Binding-site contacts:
Ligand atom CD2 contacts residue ARG50 of chain 6.E at 3.6 Å.
Ligand atom OG1 contacts residue ASP258 of chain 6.E at 3.3 Å.
Ligand atom O contacts residue ARG50 of chain 6.E at 3.4 Å.
Ligand atom NH2 contacts residue ASP228 of chain 6.E at 2.7 Å (salt-bridge).
Ligand atom CB contacts residue ASP258 of chain 6.E at 3.5 Å.
Ligand atom CZ contacts residue THR246 of chain 6.E at 3.3 Å.
Ligand atom CD contacts residue LEU52 of chain 6.E at 3.3 Å (hydrophobic).
Ligand atom N contacts residue ASP258 of chain 6.E at 2.8 Å (salt-bridge).
Ligand atom N contacts residue ASP258 of chain 6.E at 3.2 Å (salt-bridge).
Ligand atom N contacts residue ARG49 of chain 6.E at 3.6 Å (salt-bridge).
Ligand atom CA contacts residue ASP258 of chain 6.E at 3.6 Å.
Ligand atom CG2 contacts residue MET259 of chain 6.E at 3.7 Å (hydrophobic).
Ligand atom CG2 contacts residue ALA42 of chain 6.E at 3.8 Å (hydrophobic).
Ligand atom CG contacts residue PRO57 of chain 6.E at 3.7 Å (hydrophobic).
Ligand atom OG1 contacts residue MET259 of chain 6.E at 2.6 Å (h-bond).
Ligand atom CB contacts residue ASP258 of chain 6.E at 3.7 Å.
Ligand atom N contacts residue ASP258 of chain 6.E at 3.2 Å (salt-bridge).
Ligand atom CD2 contacts residue ARG43 of chain 6.E at 3.6 Å.
Ligand atom CB contacts residue ARG49 of chain 6.E at 3.7 Å.
Ligand atom C contacts residue ASP258 of chain 6.E at 3.7 Å.
Ligand atom C contacts residue ARG43 of chain 6.E at 3.7 Å.
Ligand atom CA contacts residue ASP258 of chain 6.E at 3.7 Å.
Ligand atom NE contacts residue ARG50 of chain 6.E at 3.1 Å (salt-bridge).
Ligand atom CG2 contacts residue ASP258 of chain 6.E at 3.5 Å.
Ligand atom O contacts residue ARG43 of chain 6.E at 2.8 Å (salt-bridge).
Ligand atom CD contacts residue ARG50 of chain 6.E at 3.3 Å.
Ligand atom C contacts residue ARG49 of chain 6.E at 3.6 Å.
Ligand atom O contacts residue ARG43 of chain 6.E at 2.8 Å (salt-bridge).
Ligand atom N contacts residue ARG49 of chain 6.E at 3.7 Å.
Ligand atom O contacts residue ARG49 of chain 6.E at 3.1 Å (salt-bridge).
Ligand atom CB contacts residue ARG49 of chain 6.E at 3.5 Å.
Ligand atom CD2 contacts residue ASP258 of chain 6.E at 3.4 Å.
Ligand atom CB contacts residue MET259 of chain 6.E at 3.6 Å (hydrophobic).
Ligand atom N contacts residue PRO57 of chain 6.E at 3.5 Å.
Ligand atom CA contacts residue ASP258 of chain 6.E at 3.7 Å.
Ligand atom NH1 contacts residue ASP53 of chain 6.E at 3.0 Å (salt-bridge).
Ligand atom NH2 contacts residue THR246 of chain 6.E at 3.0 Å (h-bond).
Ligand atom N contacts residue ARG49 of chain 6.E at 3.5 Å (salt-bridge).
Ligand atom NH1 contacts residue THR246 of chain 6.E at 3.2 Å (h-bond).
Ligand atom O contacts residue ILE39 of chain 6.E at 3.7 Å.

A protein and the small-molecule ligand that binds it are described below.
Small molecule (SMILES): CC(C)C[C@H](NC(=O)CN)C(=O)N[C@H](C(=O)N[C@H](C(=O)NCC(=O)N[C@@H](CO)C(=O)N[C@@H](CC(C)C)C(=O)N[C@@H](CCCN=C(N)N)C(=O)NCC=O)C(C)C)[C@@H](C)O

Sequence of chain 6.E:
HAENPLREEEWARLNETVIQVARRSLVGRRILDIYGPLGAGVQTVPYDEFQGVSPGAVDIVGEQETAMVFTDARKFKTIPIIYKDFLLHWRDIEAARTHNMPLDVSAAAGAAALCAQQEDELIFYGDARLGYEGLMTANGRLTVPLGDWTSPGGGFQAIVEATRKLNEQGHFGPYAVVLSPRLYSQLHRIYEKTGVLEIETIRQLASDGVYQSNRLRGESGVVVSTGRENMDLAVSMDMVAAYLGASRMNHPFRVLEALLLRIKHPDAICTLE